Binding-site contacts:
Ligand atom CE1 contacts residue VAL32 of chain 1.A at 3.6 Å (hydrophobic).
Ligand atom C4 contacts residue HIS36 of chain 1.A at 4.4 Å.
Ligand atom CE2 contacts residue HIS36 of chain 1.A at 4.2 Å.
Ligand atom CD2 contacts residue HIS36 of chain 1.A at 3.8 Å.
Ligand atom CD1 contacts residue TRP73 of chain 1.A at 3.8 Å (hydrophobic).
Ligand atom CD1 contacts residue VAL32 of chain 1.A at 4.1 Å (hydrophobic).
Ligand atom CD2 contacts residue GLN80 of chain 1.A at 3.5 Å.
Ligand atom I contacts residue VAL32 of chain 1.A at 4.2 Å.
Ligand atom CG contacts residue GLN80 of chain 1.A at 3.9 Å.
Ligand atom O2 contacts residue HIS36 of chain 1.A at 3.0 Å (h-bond).
Ligand atom C2 contacts residue HIS36 of chain 1.A at 4.0 Å.
Ligand atom C4 contacts residue LYS77 of chain 1.A at 4.3 Å.
Ligand atom I contacts residue PHE131 of chain 1.A at 3.9 Å.
Ligand atom CG contacts residue HIS36 of chain 1.A at 4.3 Å.
Ligand atom S3 contacts residue LYS77 of chain 1.A at 3.1 Å (salt-bridge).
Ligand atom CD1 contacts residue ILE76 of chain 1.A at 4.4 Å (hydrophobic).
Ligand atom CE2 contacts residue GLN80 of chain 1.A at 4.0 Å.
Ligand atom CZ contacts residue ILE76 of chain 1.A at 4.0 Å (hydrophobic).
Ligand atom I contacts residue LEU29 of chain 1.A at 3.8 Å.
Ligand atom CE1 contacts residue TRP73 of chain 1.A at 3.7 Å (hydrophobic).
Ligand atom CE2 contacts residue PHE131 of chain 1.A at 4.3 Å (hydrophobic).
Ligand atom C4 contacts residue GLN80 of chain 1.A at 3.4 Å.
Ligand atom I contacts residue VAL33 of chain 1.A at 4.1 Å.
Ligand atom CZ contacts residue PHE131 of chain 1.A at 4.5 Å (hydrophobic).
Ligand atom CZ contacts residue VAL32 of chain 1.A at 3.6 Å (hydrophobic).
Ligand atom CD2 contacts residue VAL32 of chain 1.A at 4.3 Å (hydrophobic).
Ligand atom CG contacts residue VAL32 of chain 1.A at 4.4 Å (hydrophobic).
Ligand atom CE2 contacts residue VAL32 of chain 1.A at 3.9 Å (hydrophobic).
Ligand atom I contacts residue PHE44 of chain 1.A at 4.3 Å.
Ligand atom CE2 contacts residue LEU39 of chain 1.A at 4.3 Å (hydrophobic).
Ligand atom I contacts residue ILE76 of chain 1.A at 4.3 Å.
Ligand atom CE1 contacts residue ILE76 of chain 1.A at 3.8 Å (hydrophobic).
Ligand atom S3 contacts residue TRP73 of chain 1.A at 4.1 Å.

Sequence of chain 1.A:
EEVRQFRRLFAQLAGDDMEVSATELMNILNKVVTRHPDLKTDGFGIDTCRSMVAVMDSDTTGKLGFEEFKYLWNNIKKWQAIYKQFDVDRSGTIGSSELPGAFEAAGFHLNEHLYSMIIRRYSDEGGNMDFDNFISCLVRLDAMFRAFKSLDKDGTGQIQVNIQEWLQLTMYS

The small molecule below binds the protein below.
Small molecule (SMILES): O=C(O)[C@@H](S)Cc1ccc(I)cc1